A protein and the small-molecule ligand that binds it are described below.
Small molecule (SMILES): O=C1c2c(O)cc(O)cc2O[C@H](c2ccc(O)c(O)c2)[C@H]1O

Sequence of chain 1.G:
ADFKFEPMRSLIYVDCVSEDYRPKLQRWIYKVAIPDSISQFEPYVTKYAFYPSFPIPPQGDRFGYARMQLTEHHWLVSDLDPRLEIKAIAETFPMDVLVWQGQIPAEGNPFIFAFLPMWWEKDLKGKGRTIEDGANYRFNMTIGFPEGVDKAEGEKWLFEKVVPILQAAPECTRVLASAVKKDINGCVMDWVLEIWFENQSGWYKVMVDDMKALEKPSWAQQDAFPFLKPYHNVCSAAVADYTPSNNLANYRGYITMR

Binding-site contacts:
Ligand atom C18 contacts residue DQH1 of chain 1.BB at 3.8 Å.
Ligand atom C10 contacts residue TYR49 of chain 1.G at 3.7 Å (hydrophobic).
Ligand atom O27 contacts residue TYR49 of chain 1.G at 3.0 Å.
Ligand atom O29 contacts residue GLN102 of chain 1.G at 2.5 Å (h-bond).
Ligand atom C10 contacts residue HIS74 of chain 1.G at 3.8 Å.
Ligand atom C17 contacts residue ASP80 of chain 1.G at 3.7 Å.
Ligand atom O13 contacts residue THR72 of chain 1.G at 3.5 Å.
Ligand atom O23 contacts residue DQH1 of chain 1.BB at 3.7 Å.
Ligand atom C6 contacts residue GLN102 of chain 1.G at 3.5 Å.
Ligand atom C16 contacts residue PHE42 of chain 1.G at 3.7 Å (hydrophobic).
Ligand atom O30 contacts residue THR72 of chain 1.G at 3.0 Å (h-bond).
Ligand atom C9 contacts residue TYR49 of chain 1.G at 3.6 Å (hydrophobic).
Ligand atom O23 contacts residue TRP76 of chain 1.G at 3.5 Å.
Ligand atom C1 contacts residue GLN102 of chain 1.G at 3.6 Å.
Ligand atom O23 contacts residue ASP80 of chain 1.G at 2.5 Å (salt-bridge).
Ligand atom C11 contacts residue HIS74 of chain 1.G at 3.7 Å.
Ligand atom O27 contacts residue HIS74 of chain 1.G at 2.7 Å (h-bond).
Ligand atom O30 contacts residue PHE51 of chain 1.G at 3.7 Å.
Ligand atom C15 contacts residue DQH1 of chain 1.BB at 3.2 Å.
Ligand atom C19 contacts residue DQH1 of chain 1.BB at 3.8 Å.
Ligand atom C10 contacts residue SER38 of chain 1.G at 3.2 Å.
Ligand atom C14 contacts residue DQH1 of chain 1.BB at 3.8 Å.
Ligand atom O24 contacts residue ASP80 of chain 1.G at 3.0 Å (salt-bridge).
Ligand atom C15 contacts residue SER38 of chain 1.G at 3.5 Å.
Ligand atom C16 contacts residue DQH1 of chain 1.BB at 3.1 Å.
Ligand atom O24 contacts residue DQH1 of chain 1.BB at 3.0 Å (h-bond).
Ligand atom O13 contacts residue TYR49 of chain 1.G at 2.8 Å (h-bond).
Ligand atom C18 contacts residue ASP80 of chain 1.G at 3.6 Å.
Ligand atom O23 contacts residue PHE138 of chain 1.G at 3.6 Å.
Ligand atom C9 contacts residue THR72 of chain 1.G at 3.6 Å.
Ligand atom C14 contacts residue HIS74 of chain 1.G at 3.8 Å.
Ligand atom O30 contacts residue GLN70 of chain 1.G at 3.6 Å (h-bond).
Ligand atom O27 contacts residue PHE42 of chain 1.G at 3.8 Å.
Ligand atom O27 contacts residue SER38 of chain 1.G at 2.8 Å (h-bond).
Ligand atom O29 contacts residue PHE136 of chain 1.G at 3.4 Å.
Ligand atom C1 contacts residue TRP29 of chain 1.G at 3.8 Å (hydrophobic).
Ligand atom O13 contacts residue PHE51 of chain 1.G at 3.1 Å.
Ligand atom C2 contacts residue THR72 of chain 1.G at 3.7 Å.
Ligand atom C17 contacts residue DQH1 of chain 1.BB at 3.2 Å.
Ligand atom O12 contacts residue DQH1 of chain 1.BB at 3.2 Å.